The protein below binds the small molecule below.
Small molecule (SMILES): CC[C@H](C)[C@H](NC(=O)[C@@H]1CCCN1C(=O)[C@@H](NC(=O)[C@H](C)N)C(C)C)C(=O)N[C@@H](C)C=O

Sequence of chain 1.A:
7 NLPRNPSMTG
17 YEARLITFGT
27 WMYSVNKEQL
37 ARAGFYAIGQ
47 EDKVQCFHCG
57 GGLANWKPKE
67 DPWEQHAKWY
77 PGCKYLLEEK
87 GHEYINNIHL

Binding-site contacts:
Ligand atom CA contacts residue GLY58 of chain 1.A at 3.3 Å.
Ligand atom C contacts residue GLN71 of chain 1.A at 3.6 Å.
Ligand atom CB contacts residue TRP62 of chain 1.A at 3.7 Å (hydrophobic).
Ligand atom CA contacts residue GLN71 of chain 1.A at 3.3 Å.
Ligand atom C contacts residue TRP75 of chain 1.A at 4.0 Å (hydrophobic).
Ligand atom CB contacts residue GLU66 of chain 1.A at 3.6 Å.
Ligand atom CA contacts residue ALA60 of chain 1.A at 3.4 Å (hydrophobic).
Ligand atom CA contacts residue LEU59 of chain 1.A at 3.6 Å (hydrophobic).
Ligand atom CG1 contacts residue GLY58 of chain 1.A at 3.4 Å.
Ligand atom CB contacts residue GLN71 of chain 1.A at 3.1 Å.
Ligand atom C contacts residue LEU59 of chain 1.A at 3.8 Å (hydrophobic).
Ligand atom N contacts residue LEU59 of chain 1.A at 3.7 Å.
Ligand atom CA contacts residue GLU66 of chain 1.A at 3.4 Å.
Ligand atom CG1 contacts residue ALA60 of chain 1.A at 4.0 Å (hydrophobic).
Ligand atom O contacts residue TRP75 of chain 1.A at 3.3 Å.
Ligand atom CG contacts residue TRP75 of chain 1.A at 3.1 Å (hydrophobic).
Ligand atom N contacts residue GLU66 of chain 1.A at 2.4 Å (salt-bridge).
Ligand atom CB contacts residue ALA60 of chain 1.A at 3.7 Å (hydrophobic).
Ligand atom CD1 contacts residue LEU59 of chain 1.A at 3.4 Å (hydrophobic).
Ligand atom O contacts residue LEU59 of chain 1.A at 3.3 Å.
Ligand atom CD1 contacts residue GLY58 of chain 1.A at 3.3 Å.
Ligand atom CD1 contacts residue LYS49 of chain 1.A at 4.0 Å.
Ligand atom CA contacts residue ASN61 of chain 1.A at 3.4 Å.
Ligand atom O contacts residue GLN71 of chain 1.A at 3.3 Å (h-bond).
Ligand atom N contacts residue ALA60 of chain 1.A at 2.8 Å (h-bond).
Ligand atom CG1 contacts residue LEU59 of chain 1.A at 3.7 Å (hydrophobic).
Ligand atom CB contacts residue GLY58 of chain 1.A at 3.9 Å.
Ligand atom C contacts residue ALA60 of chain 1.A at 3.8 Å (hydrophobic).
Ligand atom C contacts residue ALA60 of chain 1.A at 3.6 Å (hydrophobic).
Ligand atom CB contacts residue TYR76 of chain 1.A at 4.0 Å (hydrophobic).
Ligand atom O contacts residue ALA60 of chain 1.A at 2.7 Å (h-bond).
Ligand atom CD1 contacts residue VAL50 of chain 1.A at 3.6 Å (hydrophobic).
Ligand atom C contacts residue GLY58 of chain 1.A at 3.6 Å.
Ligand atom N contacts residue GLY58 of chain 1.A at 3.1 Å (h-bond).
Ligand atom N contacts residue GLN71 of chain 1.A at 2.8 Å (h-bond).
Ligand atom O contacts residue GLY58 of chain 1.A at 4.0 Å.
Ligand atom CB contacts residue LEU59 of chain 1.A at 4.0 Å (hydrophobic).
Ligand atom N contacts residue ASN61 of chain 1.A at 3.9 Å.
Ligand atom CD contacts residue TRP75 of chain 1.A at 3.4 Å (hydrophobic).
Ligand atom CA contacts residue ALA60 of chain 1.A at 3.8 Å (hydrophobic).